Sequence of chain 1.A:
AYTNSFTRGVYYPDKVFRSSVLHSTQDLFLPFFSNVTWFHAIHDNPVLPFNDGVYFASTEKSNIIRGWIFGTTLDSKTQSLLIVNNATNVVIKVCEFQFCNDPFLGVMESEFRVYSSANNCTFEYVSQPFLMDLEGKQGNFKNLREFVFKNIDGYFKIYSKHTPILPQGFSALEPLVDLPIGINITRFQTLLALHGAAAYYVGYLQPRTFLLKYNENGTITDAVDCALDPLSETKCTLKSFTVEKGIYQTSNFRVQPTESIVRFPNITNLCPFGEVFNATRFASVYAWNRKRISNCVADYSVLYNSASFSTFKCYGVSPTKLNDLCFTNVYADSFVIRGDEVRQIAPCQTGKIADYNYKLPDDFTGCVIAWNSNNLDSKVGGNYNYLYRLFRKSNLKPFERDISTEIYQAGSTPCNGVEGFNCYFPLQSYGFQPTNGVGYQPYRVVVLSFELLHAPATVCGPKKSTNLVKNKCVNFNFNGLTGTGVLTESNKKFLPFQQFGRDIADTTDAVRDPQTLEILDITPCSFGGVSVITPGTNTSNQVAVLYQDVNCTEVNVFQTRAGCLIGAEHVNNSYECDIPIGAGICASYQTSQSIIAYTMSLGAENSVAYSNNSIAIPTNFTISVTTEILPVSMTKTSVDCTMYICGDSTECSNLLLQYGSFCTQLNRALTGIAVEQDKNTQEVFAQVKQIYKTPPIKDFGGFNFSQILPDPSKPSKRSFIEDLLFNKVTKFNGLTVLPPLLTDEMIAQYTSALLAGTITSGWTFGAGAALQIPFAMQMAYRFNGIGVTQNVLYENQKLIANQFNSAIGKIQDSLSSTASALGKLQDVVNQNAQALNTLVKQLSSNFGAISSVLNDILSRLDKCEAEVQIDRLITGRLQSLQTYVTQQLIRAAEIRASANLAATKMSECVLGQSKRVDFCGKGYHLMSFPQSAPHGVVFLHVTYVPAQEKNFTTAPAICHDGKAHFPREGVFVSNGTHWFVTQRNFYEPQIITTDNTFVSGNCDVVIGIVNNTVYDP

Binding-site contacts:
Ligand atom O7 contacts residue ASN1061 of chain 1.C at 3.8 Å.
Ligand atom C4 contacts residue ASN1061 of chain 1.C at 4.2 Å.
Ligand atom C1 contacts residue ASN1061 of chain 1.C at 1.4 Å.
Ligand atom O5 contacts residue ALA693 of chain 1.C at 4.3 Å.
Ligand atom C5 contacts residue ALA693 of chain 1.C at 3.7 Å (hydrophobic).
Ligand atom C5 contacts residue ASN1061 of chain 1.C at 3.6 Å.
Ligand atom C8 contacts residue ASN1061 of chain 1.C at 3.9 Å.
Ligand atom C1 contacts residue ALA693 of chain 1.C at 4.4 Å (hydrophobic).
Ligand atom C8 contacts residue GLU1059 of chain 1.C at 3.7 Å.
Ligand atom C2 contacts residue ASN1061 of chain 1.C at 2.5 Å.
Ligand atom O5 contacts residue ASN1061 of chain 1.C at 2.3 Å (h-bond).
Ligand atom C1 contacts residue GLN882 of chain 1.A at 4.2 Å.
Ligand atom C7 contacts residue ASN1061 of chain 1.C at 3.5 Å.
Ligand atom C6 contacts residue ALA693 of chain 1.C at 4.4 Å (hydrophobic).
Ligand atom N2 contacts residue ASN1061 of chain 1.C at 3.0 Å (h-bond).
Ligand atom C3 contacts residue ASN1061 of chain 1.C at 3.8 Å.

The protein below binds the small molecule below.
Small molecule (SMILES): CC(=O)N[C@@H]1[C@@H](O)[C@H](O)[C@@H](CO)O[C@H]1O

Sequence of chain 1.C:
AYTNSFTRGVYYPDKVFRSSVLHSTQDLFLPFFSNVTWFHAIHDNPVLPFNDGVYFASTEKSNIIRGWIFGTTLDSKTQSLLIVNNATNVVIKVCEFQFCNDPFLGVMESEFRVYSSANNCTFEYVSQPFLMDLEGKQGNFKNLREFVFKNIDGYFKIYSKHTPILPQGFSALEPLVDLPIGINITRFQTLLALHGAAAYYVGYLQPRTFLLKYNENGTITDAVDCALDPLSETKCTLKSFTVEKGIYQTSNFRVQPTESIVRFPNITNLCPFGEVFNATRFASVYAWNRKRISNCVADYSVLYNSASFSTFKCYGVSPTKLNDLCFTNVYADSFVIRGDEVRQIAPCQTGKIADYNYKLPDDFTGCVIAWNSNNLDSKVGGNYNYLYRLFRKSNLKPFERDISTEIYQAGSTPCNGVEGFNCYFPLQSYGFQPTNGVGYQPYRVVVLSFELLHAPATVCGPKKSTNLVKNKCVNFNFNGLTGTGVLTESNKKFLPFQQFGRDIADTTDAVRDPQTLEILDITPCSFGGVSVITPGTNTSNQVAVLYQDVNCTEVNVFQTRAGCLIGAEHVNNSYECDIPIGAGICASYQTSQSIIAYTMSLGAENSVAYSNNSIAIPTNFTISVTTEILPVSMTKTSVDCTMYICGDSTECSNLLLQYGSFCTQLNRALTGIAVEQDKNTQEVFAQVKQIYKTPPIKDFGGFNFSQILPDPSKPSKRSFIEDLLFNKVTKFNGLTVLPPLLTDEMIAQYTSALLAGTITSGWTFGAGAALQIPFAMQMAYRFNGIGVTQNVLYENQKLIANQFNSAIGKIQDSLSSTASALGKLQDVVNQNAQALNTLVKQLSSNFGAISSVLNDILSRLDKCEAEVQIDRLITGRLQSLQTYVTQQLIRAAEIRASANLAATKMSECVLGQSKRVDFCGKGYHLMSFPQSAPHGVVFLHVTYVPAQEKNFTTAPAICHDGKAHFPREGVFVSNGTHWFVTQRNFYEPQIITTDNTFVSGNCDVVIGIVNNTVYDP